Binding-site contacts:
Ligand atom O6 contacts residue LYS88 of chain 1.E at 4.1 Å.
Ligand atom C5 contacts residue HIS92 of chain 1.E at 4.3 Å.
Ligand atom C3 contacts residue SER91 of chain 1.E at 4.3 Å.
Ligand atom O7 contacts residue ASN89 of chain 1.E at 3.9 Å.
Ligand atom C8 contacts residue ASN90 of chain 1.E at 3.0 Å.
Ligand atom N2 contacts residue HIS92 of chain 1.E at 4.0 Å.
Ligand atom C3 contacts residue ASN89 of chain 1.E at 3.9 Å.
Ligand atom O4 contacts residue HIS92 of chain 1.E at 4.3 Å.
Ligand atom C5 contacts residue ASN89 of chain 1.E at 3.8 Å.
Ligand atom N2 contacts residue ASN90 of chain 1.E at 4.4 Å.
Ligand atom O7 contacts residue ASN90 of chain 1.E at 4.1 Å.
Ligand atom C3 contacts residue HIS92 of chain 1.E at 3.8 Å.
Ligand atom C7 contacts residue ASN90 of chain 1.E at 3.7 Å.
Ligand atom C8 contacts residue GLU104 of chain 1.E at 4.1 Å.
Ligand atom N2 contacts residue ASN89 of chain 1.E at 3.0 Å (h-bond).
Ligand atom N2 contacts residue SER91 of chain 1.E at 3.0 Å (h-bond).
Ligand atom C2 contacts residue ASN89 of chain 1.E at 2.5 Å.
Ligand atom C2 contacts residue SER91 of chain 1.E at 4.1 Å.
Ligand atom C8 contacts residue SER91 of chain 1.E at 3.2 Å.
Ligand atom O7 contacts residue HIS92 of chain 1.E at 3.9 Å.
Ligand atom C7 contacts residue SER91 of chain 1.E at 3.5 Å.
Ligand atom C7 contacts residue HIS92 of chain 1.E at 4.3 Å.
Ligand atom C1 contacts residue ASN89 of chain 1.E at 1.5 Å.
Ligand atom C1 contacts residue HIS92 of chain 1.E at 3.8 Å.
Ligand atom C8 contacts residue ASN89 of chain 1.E at 4.1 Å.
Ligand atom C7 contacts residue ASN89 of chain 1.E at 3.6 Å.
Ligand atom C2 contacts residue HIS92 of chain 1.E at 4.1 Å.
Ligand atom C4 contacts residue ASN89 of chain 1.E at 4.4 Å.
Ligand atom C8 contacts residue HIS92 of chain 1.E at 4.3 Å.
Ligand atom O5 contacts residue ASN89 of chain 1.E at 2.5 Å (h-bond).

Sequence of chain 1.E:
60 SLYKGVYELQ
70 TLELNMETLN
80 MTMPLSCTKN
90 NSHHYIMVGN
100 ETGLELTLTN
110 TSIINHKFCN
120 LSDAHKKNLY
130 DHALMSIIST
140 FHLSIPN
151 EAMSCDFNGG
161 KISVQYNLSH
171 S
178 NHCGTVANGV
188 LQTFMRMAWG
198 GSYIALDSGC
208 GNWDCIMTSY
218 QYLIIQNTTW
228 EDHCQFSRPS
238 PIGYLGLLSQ

The protein below binds the small molecule below.
Small molecule (SMILES): CC(=O)N[C@H]1[C@H](O[C@H]2[C@H](O)[C@@H](NC(C)=O)CO[C@@H]2CO)O[C@H](CO)[C@@H](O)[C@@H]1O